Sequence of chain 1.A:
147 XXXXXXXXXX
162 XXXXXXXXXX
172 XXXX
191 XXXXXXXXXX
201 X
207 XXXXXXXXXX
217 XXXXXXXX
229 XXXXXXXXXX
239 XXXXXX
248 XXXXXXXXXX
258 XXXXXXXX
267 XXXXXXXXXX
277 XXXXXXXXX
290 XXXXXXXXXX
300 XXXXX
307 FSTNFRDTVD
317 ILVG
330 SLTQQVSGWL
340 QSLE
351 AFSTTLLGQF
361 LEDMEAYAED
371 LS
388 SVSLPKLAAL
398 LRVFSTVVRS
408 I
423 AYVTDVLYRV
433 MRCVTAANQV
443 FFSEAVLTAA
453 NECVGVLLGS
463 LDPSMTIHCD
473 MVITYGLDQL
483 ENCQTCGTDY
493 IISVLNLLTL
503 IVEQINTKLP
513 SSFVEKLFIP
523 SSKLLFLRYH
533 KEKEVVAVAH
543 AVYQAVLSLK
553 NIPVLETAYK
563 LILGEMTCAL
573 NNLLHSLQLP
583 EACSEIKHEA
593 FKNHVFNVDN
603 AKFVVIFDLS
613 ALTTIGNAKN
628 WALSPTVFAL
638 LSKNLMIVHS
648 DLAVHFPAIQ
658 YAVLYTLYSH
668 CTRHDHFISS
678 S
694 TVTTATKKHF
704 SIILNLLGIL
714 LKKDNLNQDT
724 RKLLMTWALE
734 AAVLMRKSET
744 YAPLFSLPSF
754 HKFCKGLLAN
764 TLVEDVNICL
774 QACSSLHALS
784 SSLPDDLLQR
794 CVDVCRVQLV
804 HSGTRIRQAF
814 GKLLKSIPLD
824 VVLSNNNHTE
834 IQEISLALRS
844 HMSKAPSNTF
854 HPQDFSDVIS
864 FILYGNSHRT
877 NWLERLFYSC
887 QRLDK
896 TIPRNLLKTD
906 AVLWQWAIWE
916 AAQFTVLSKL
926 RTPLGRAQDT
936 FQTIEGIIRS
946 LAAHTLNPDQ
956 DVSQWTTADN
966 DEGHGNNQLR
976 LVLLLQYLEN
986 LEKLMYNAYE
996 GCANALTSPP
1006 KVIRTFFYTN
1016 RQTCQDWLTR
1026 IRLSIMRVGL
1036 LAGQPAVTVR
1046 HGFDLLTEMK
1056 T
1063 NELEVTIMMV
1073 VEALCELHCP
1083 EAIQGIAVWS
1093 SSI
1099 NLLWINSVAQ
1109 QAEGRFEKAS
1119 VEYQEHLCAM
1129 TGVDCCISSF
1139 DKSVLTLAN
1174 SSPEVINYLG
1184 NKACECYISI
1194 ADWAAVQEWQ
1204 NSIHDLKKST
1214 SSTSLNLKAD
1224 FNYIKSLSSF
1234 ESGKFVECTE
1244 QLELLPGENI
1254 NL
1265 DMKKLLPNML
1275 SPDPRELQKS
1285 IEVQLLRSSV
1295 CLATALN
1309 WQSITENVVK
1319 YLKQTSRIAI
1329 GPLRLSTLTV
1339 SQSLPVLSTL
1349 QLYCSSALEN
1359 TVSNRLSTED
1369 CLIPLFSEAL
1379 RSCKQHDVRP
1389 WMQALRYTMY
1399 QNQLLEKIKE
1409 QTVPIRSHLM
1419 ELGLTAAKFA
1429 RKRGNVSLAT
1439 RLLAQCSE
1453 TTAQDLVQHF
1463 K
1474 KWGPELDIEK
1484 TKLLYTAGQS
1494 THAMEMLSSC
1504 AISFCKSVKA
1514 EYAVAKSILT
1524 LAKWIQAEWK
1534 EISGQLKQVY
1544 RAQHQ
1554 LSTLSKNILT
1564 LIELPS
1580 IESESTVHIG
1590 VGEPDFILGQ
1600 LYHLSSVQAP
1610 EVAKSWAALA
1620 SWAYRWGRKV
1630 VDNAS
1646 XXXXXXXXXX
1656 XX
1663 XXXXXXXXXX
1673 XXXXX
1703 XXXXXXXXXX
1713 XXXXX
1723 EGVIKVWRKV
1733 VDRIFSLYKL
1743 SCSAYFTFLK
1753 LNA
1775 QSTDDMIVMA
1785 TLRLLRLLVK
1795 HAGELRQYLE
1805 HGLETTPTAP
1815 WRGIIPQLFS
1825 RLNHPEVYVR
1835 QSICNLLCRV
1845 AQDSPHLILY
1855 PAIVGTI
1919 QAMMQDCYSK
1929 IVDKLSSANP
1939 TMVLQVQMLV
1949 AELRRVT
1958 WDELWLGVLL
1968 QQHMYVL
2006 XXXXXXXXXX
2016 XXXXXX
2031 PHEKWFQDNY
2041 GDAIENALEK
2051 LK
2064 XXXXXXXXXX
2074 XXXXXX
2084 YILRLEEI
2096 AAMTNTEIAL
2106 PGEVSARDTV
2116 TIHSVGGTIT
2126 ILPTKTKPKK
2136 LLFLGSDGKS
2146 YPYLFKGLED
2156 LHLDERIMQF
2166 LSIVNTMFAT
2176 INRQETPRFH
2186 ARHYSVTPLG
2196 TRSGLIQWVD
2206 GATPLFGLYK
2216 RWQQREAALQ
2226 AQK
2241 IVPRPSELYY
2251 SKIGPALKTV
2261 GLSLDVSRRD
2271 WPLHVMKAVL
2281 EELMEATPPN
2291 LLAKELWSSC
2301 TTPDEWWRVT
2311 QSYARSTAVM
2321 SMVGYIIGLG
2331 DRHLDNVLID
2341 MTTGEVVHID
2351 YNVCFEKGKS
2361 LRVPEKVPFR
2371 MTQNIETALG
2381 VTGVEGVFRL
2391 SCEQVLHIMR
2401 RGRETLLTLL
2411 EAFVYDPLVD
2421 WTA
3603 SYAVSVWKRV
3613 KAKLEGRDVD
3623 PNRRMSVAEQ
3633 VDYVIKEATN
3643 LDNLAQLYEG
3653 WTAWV

Binding-site contacts:
Ligand atom C15 contacts residue TRP2203 of chain 1.A at 3.6 Å (hydrophobic).
Ligand atom C31 contacts residue ASP2155 of chain 1.A at 3.3 Å.
Ligand atom C19 contacts residue ILE2349 of chain 1.A at 3.7 Å (hydrophobic).
Ligand atom N12 contacts residue ILE2349 of chain 1.A at 3.6 Å.
Ligand atom C01 contacts residue ASP2335 of chain 1.A at 3.6 Å.
Ligand atom C36 contacts residue VAL2204 of chain 1.A at 3.6 Å (hydrophobic).
Ligand atom C09 contacts residue TRP2203 of chain 1.A at 3.6 Å (hydrophobic).
Ligand atom C24 contacts residue TYR2189 of chain 1.A at 3.4 Å (hydrophobic).
Ligand atom C37 contacts residue TRP2203 of chain 1.A at 3.5 Å (hydrophobic).
Ligand atom C36 contacts residue LEU2338 of chain 1.A at 3.9 Å (hydrophobic).
Ligand atom C25 contacts residue ASP2159 of chain 1.A at 3.5 Å.
Ligand atom C02 contacts residue ASP2335 of chain 1.A at 3.7 Å.
Ligand atom C11 contacts residue LEU2338 of chain 1.A at 3.6 Å (hydrophobic).
Ligand atom C17 contacts residue ILE2349 of chain 1.A at 3.7 Å (hydrophobic).
Ligand atom N14 contacts residue VAL2204 of chain 1.A at 3.5 Å (h-bond).
Ligand atom N30 contacts residue ASN2352 of chain 1.A at 3.1 Å (h-bond).
Ligand atom N27 contacts residue ASP2159 of chain 1.A at 2.7 Å (salt-bridge).
Ligand atom C10 contacts residue TRP2203 of chain 1.A at 3.7 Å (hydrophobic).
Ligand atom C38 contacts residue TRP2203 of chain 1.A at 3.6 Å (hydrophobic).
Ligand atom C15 contacts residue GLN2202 of chain 1.A at 3.0 Å.
Ligand atom C26 contacts residue ASP2159 of chain 1.A at 3.4 Å.
Ligand atom C16 contacts residue ILE2201 of chain 1.A at 3.8 Å (hydrophobic).
Ligand atom C32 contacts residue LYS2151 of chain 1.A at 3.6 Å.
Ligand atom C05 contacts residue PRO2209 of chain 1.A at 3.7 Å (hydrophobic).
Ligand atom C28 contacts residue ASN2352 of chain 1.A at 3.3 Å.
Ligand atom C33 contacts residue LYS2151 of chain 1.A at 3.5 Å.
Ligand atom C11 contacts residue TRP2203 of chain 1.A at 3.8 Å (hydrophobic).
Ligand atom C28 contacts residue ASP2159 of chain 1.A at 3.8 Å.
Ligand atom C18 contacts residue ILE2349 of chain 1.A at 3.4 Å (hydrophobic).
Ligand atom C36 contacts residue TRP2203 of chain 1.A at 3.6 Å (hydrophobic).
Ligand atom C34 contacts residue ILE2349 of chain 1.A at 3.5 Å (hydrophobic).
Ligand atom C16 contacts residue GLN2202 of chain 1.A at 3.8 Å.
Ligand atom N35 contacts residue ILE2349 of chain 1.A at 3.6 Å.
Ligand atom C13 contacts residue ILE2349 of chain 1.A at 3.5 Å (hydrophobic).
Ligand atom N27 contacts residue LEU2156 of chain 1.A at 3.9 Å.
Ligand atom C24 contacts residue ILE2349 of chain 1.A at 3.6 Å (hydrophobic).
Ligand atom O29 contacts residue ASN2352 of chain 1.A at 2.7 Å (h-bond).
Ligand atom N12 contacts residue LEU2338 of chain 1.A at 3.3 Å.
Ligand atom C31 contacts residue ASP2159 of chain 1.A at 3.2 Å.
Ligand atom O29 contacts residue ASP2350 of chain 1.A at 3.2 Å (salt-bridge).

A small-molecule ligand and the protein it binds are described below.
Small molecule (SMILES): CCN(CC)S(=O)(=O)c1cc(Nc2nccc(-c3ccnc(-c4ccc(NC(=O)NC)cc4)c3)n2)ccc1Cl